This small molecule binds to this protein.
Small molecule (SMILES): CC(=O)N[C@H]1[C@H](O[C@H]2[C@H](O)[C@@H](NC(C)=O)CO[C@@H]2CO)O[C@H](CO)[C@@H](O)[C@@H]1O

Sequence of chain 58.E:
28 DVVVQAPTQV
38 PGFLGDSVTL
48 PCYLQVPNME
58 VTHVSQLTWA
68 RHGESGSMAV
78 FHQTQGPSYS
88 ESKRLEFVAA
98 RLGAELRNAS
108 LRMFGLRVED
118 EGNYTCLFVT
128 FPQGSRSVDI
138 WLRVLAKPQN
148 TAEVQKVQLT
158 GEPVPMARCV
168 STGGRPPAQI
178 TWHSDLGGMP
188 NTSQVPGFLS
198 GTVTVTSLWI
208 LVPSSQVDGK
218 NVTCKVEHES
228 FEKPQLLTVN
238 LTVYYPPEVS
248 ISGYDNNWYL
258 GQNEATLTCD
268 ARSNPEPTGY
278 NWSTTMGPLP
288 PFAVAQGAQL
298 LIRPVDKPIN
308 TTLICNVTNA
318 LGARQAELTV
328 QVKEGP

Binding-site contacts:
Ligand atom O5 contacts residue NAG1 of chain 58.J at 4.1 Å.
Ligand atom O5 contacts residue THR235 of chain 58.E at 4.4 Å.
Ligand atom C2 contacts residue ASN218 of chain 58.E at 2.3 Å.
Ligand atom C8 contacts residue ASN218 of chain 58.E at 4.3 Å.
Ligand atom C7 contacts residue ASN218 of chain 58.E at 2.9 Å.
Ligand atom C1 contacts residue ASN218 of chain 58.E at 1.4 Å.
Ligand atom C4 contacts residue ASN218 of chain 58.E at 4.1 Å.
Ligand atom N2 contacts residue ASN218 of chain 58.E at 2.9 Å (h-bond).
Ligand atom C3 contacts residue ASN218 of chain 58.E at 3.7 Å.
Ligand atom C1 contacts residue NAG1 of chain 58.J at 3.7 Å.
Ligand atom C5 contacts residue NAG1 of chain 58.J at 4.3 Å.
Ligand atom O5 contacts residue ASN218 of chain 58.E at 2.3 Å (h-bond).
Ligand atom C5 contacts residue ASN218 of chain 58.E at 3.6 Å.
Ligand atom O7 contacts residue ASN218 of chain 58.E at 2.3 Å (h-bond).